The protein below binds the small molecule below.
Small molecule (SMILES): CC(=O)N[C@@H]1[C@@H](O)[C@H](O)[C@@H](CO)O[C@H]1O

Sequence of chain 1.C:
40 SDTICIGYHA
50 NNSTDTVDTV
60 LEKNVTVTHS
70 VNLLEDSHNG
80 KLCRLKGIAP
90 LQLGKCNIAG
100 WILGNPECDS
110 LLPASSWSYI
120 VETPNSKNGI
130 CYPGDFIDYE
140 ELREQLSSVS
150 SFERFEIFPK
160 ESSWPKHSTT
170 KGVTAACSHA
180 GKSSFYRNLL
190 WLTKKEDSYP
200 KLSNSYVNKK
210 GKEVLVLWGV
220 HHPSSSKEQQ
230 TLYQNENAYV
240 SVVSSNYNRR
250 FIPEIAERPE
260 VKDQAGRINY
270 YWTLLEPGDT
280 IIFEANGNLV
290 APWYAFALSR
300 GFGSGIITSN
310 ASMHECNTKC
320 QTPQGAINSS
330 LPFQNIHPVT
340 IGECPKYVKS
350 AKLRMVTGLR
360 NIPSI

Binding-site contacts:
Ligand atom O6 contacts residue ASN316 of chain 1.C at 3.8 Å.
Ligand atom O7 contacts residue ASN327 of chain 1.C at 3.6 Å.
Ligand atom C1 contacts residue ASN327 of chain 1.C at 1.4 Å.
Ligand atom O6 contacts residue ASN327 of chain 1.C at 4.0 Å.
Ligand atom C2 contacts residue ASN327 of chain 1.C at 2.5 Å.
Ligand atom C4 contacts residue ASN327 of chain 1.C at 4.2 Å.
Ligand atom C7 contacts residue ASN327 of chain 1.C at 3.4 Å.
Ligand atom N2 contacts residue ASN327 of chain 1.C at 2.9 Å (h-bond).
Ligand atom C5 contacts residue ASN327 of chain 1.C at 3.7 Å.
Ligand atom C8 contacts residue ASN327 of chain 1.C at 4.5 Å.
Ligand atom O5 contacts residue ASN327 of chain 1.C at 2.4 Å (h-bond).
Ligand atom C3 contacts residue ASN327 of chain 1.C at 3.8 Å.